Sequence of chain 1.G:
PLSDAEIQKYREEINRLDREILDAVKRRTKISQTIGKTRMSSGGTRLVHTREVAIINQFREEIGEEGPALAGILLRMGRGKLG

A protein and the small-molecule ligand that binds it are described below.
Small molecule (SMILES): O=C(O)[C@@H]1C[C@]2(C(=O)O)C=C[C@@H](O)[C@@H](C2)O1

Binding-site contacts:
Ligand atom C10 contacts residue ARG35 of chain 1.H at 3.5 Å.
Ligand atom O2 contacts residue ARG35 of chain 1.H at 2.7 Å (salt-bridge).
Ligand atom O5 contacts residue LEU54 of chain 1.H at 3.4 Å.
Ligand atom C5 contacts residue ARG46 of chain 1.H at 3.5 Å.
Ligand atom C8 contacts residue ILE42 of chain 1.H at 3.6 Å (hydrophobic).
Ligand atom O1 contacts residue SER39 of chain 1.H at 2.4 Å (h-bond).
Ligand atom O5 contacts residue VAL55 of chain 1.H at 3.1 Å (h-bond).
Ligand atom O1 contacts residue LEU82 of chain 1.H at 4.0 Å.
Ligand atom O2 contacts residue ILE62 of chain 1.H at 3.7 Å.
Ligand atom C11 contacts residue ILE42 of chain 1.H at 3.5 Å (hydrophobic).
Ligand atom O5 contacts residue ARG86 of chain 1.H at 4.1 Å.
Ligand atom O3 contacts residue ILE42 of chain 1.H at 3.7 Å.
Ligand atom C10 contacts residue SER39 of chain 1.H at 3.2 Å.
Ligand atom C2 contacts residue ARG58 of chain 1.H at 4.0 Å.
Ligand atom C4 contacts residue ARG46 of chain 1.H at 3.7 Å.
Ligand atom O2 contacts residue LEU82 of chain 1.H at 3.6 Å.
Ligand atom C6 contacts residue SER39 of chain 1.H at 3.4 Å.
Ligand atom C8 contacts residue ARG46 of chain 1.H at 3.6 Å.
Ligand atom O3 contacts residue ARG18 of chain 1.G at 2.9 Å (salt-bridge).
Ligand atom C9 contacts residue SER39 of chain 1.H at 3.4 Å.
Ligand atom O1 contacts residue ARG35 of chain 1.H at 3.0 Å (salt-bridge).
Ligand atom C3 contacts residue ARG58 of chain 1.H at 3.8 Å.
Ligand atom C3 contacts residue GLU59 of chain 1.H at 3.6 Å.
Ligand atom O3 contacts residue VAL55 of chain 1.H at 4.0 Å.
Ligand atom C10 contacts residue LEU82 of chain 1.H at 3.6 Å (hydrophobic).
Ligand atom O4 contacts residue ILE42 of chain 1.H at 4.0 Å.
Ligand atom C4 contacts residue VAL55 of chain 1.H at 3.6 Å (hydrophobic).
Ligand atom C5 contacts residue ARG86 of chain 1.H at 4.0 Å.
Ligand atom O7 contacts residue ARG46 of chain 1.H at 2.6 Å (salt-bridge).
Ligand atom C6 contacts residue ARG86 of chain 1.H at 3.5 Å.
Ligand atom O3 contacts residue ARG46 of chain 1.H at 2.5 Å (salt-bridge).
Ligand atom O5 contacts residue GLU59 of chain 1.H at 2.6 Å (salt-bridge).
Ligand atom C3 contacts residue VAL55 of chain 1.H at 4.1 Å (hydrophobic).
Ligand atom C4 contacts residue GLU59 of chain 1.H at 3.7 Å.
Ligand atom C11 contacts residue ARG46 of chain 1.H at 3.6 Å.
Ligand atom O4 contacts residue ARG18 of chain 1.G at 2.8 Å (salt-bridge).
Ligand atom O4 contacts residue ARG58 of chain 1.H at 3.9 Å.
Ligand atom C1 contacts residue SER39 of chain 1.H at 3.6 Å.
Ligand atom C11 contacts residue ARG18 of chain 1.G at 3.6 Å.
Ligand atom C2 contacts residue LEU82 of chain 1.H at 4.0 Å (hydrophobic).

Sequence of chain 1.H:
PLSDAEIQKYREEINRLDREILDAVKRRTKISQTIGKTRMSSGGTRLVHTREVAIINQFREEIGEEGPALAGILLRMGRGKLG